A protein and the small-molecule ligand that binds it are described below.
Small molecule (SMILES): CC(=O)N[C@H]1[C@H](O[C@H]2[C@H](O)[C@@H](NC(C)=O)CO[C@@H]2CO)O[C@H](CO)[C@@H](O)[C@@H]1O

Sequence of chain 1.A:
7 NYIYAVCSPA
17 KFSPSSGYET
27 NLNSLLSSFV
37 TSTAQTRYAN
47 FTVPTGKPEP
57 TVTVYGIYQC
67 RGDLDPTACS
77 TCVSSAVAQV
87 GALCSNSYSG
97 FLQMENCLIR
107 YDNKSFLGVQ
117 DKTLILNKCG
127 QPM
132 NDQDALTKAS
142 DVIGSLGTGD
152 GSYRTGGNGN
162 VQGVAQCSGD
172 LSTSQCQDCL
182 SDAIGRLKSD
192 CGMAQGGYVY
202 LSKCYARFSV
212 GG

Binding-site contacts:
Ligand atom C6 contacts residue TYR94 of chain 1.A at 3.9 Å (hydrophobic).
Ligand atom C3 contacts residue ASN109 of chain 1.A at 3.8 Å.
Ligand atom C1 contacts residue ASN109 of chain 1.A at 1.4 Å.
Ligand atom C5 contacts residue ASN109 of chain 1.A at 3.6 Å.
Ligand atom C8 contacts residue ASN109 of chain 1.A at 3.3 Å.
Ligand atom O6 contacts residue TYR94 of chain 1.A at 3.4 Å.
Ligand atom C8 contacts residue ALA16 of chain 1.A at 4.4 Å (hydrophobic).
Ligand atom C7 contacts residue ASN109 of chain 1.A at 3.4 Å.
Ligand atom O5 contacts residue ASN109 of chain 1.A at 2.3 Å (h-bond).
Ligand atom C4 contacts residue ASN109 of chain 1.A at 4.2 Å.
Ligand atom O7 contacts residue ASN109 of chain 1.A at 3.3 Å (h-bond).
Ligand atom C6 contacts residue ALA16 of chain 1.A at 3.8 Å (hydrophobic).
Ligand atom C8 contacts residue LYS110 of chain 1.A at 4.3 Å.
Ligand atom C2 contacts residue ASN109 of chain 1.A at 2.5 Å.
Ligand atom O5 contacts residue TYR94 of chain 1.A at 3.9 Å.
Ligand atom O7 contacts residue THR57 of chain 1.A at 4.4 Å.
Ligand atom N2 contacts residue ASN109 of chain 1.A at 3.0 Å (h-bond).